The small molecule below binds the protein below.
Small molecule (SMILES): Nc1ncnc2c1ncn2[C@@H]1O[C@H](COP(=O)(O)OP(=O)(O)OP(O)(O)=S)[C@@H](O)[C@H]1O

Sequence of chain 1.B:
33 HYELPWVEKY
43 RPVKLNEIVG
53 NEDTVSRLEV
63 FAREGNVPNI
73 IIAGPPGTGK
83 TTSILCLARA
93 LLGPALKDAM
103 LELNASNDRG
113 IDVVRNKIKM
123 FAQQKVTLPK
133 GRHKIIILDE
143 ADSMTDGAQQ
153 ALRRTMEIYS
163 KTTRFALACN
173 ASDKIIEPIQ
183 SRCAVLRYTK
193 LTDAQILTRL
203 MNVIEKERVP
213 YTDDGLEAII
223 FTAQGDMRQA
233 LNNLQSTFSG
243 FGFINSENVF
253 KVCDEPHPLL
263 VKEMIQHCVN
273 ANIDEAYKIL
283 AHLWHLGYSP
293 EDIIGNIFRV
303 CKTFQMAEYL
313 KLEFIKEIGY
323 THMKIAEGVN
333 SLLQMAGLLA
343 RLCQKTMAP

Binding-site contacts:
Ligand atom O3' contacts residue ARG43 of chain 1.B at 3.0 Å (salt-bridge).
Ligand atom O2B contacts residue GLY81 of chain 1.B at 2.5 Å (h-bond).
Ligand atom O2B contacts residue LYS82 of chain 1.B at 2.8 Å (salt-bridge).
Ligand atom O1B contacts residue THR83 of chain 1.B at 2.8 Å (h-bond).
Ligand atom O2A contacts residue THR84 of chain 1.B at 2.7 Å (h-bond).
Ligand atom S1G contacts residue ARG230 of chain 1.B at 2.8 Å (salt-bridge).
Ligand atom O1A contacts residue THR84 of chain 1.B at 3.4 Å (h-bond).
Ligand atom N6 contacts residue THR80 of chain 1.B at 3.0 Å (h-bond).
Ligand atom O5' contacts residue ARG230 of chain 1.B at 3.5 Å (salt-bridge).
Ligand atom N7 contacts residue THR80 of chain 1.B at 3.0 Å (h-bond).
Ligand atom O3G contacts residue LYS82 of chain 1.B at 2.4 Å (salt-bridge).
Ligand atom O2' contacts residue VAL39 of chain 1.B at 3.2 Å (h-bond).
Ligand atom O2B contacts residue THR80 of chain 1.B at 3.1 Å (h-bond).
Ligand atom O2G contacts residue THR83 of chain 1.B at 3.6 Å.
Ligand atom PA contacts residue ARG230 of chain 1.B at 3.3 Å.
Ligand atom S1G contacts residue ALA164 of chain 1.C at 3.6 Å.
Ligand atom N6 contacts residue VAL51 of chain 1.B at 2.7 Å (h-bond).
Ligand atom O3G contacts residue ASN172 of chain 1.B at 2.8 Å (h-bond).
Ligand atom O2A contacts residue LYS82 of chain 1.B at 3.6 Å.
Ligand atom O3B contacts residue LYS82 of chain 1.B at 3.3 Å (salt-bridge).
Ligand atom C5' contacts residue ARG230 of chain 1.B at 3.4 Å.
Ligand atom O1A contacts residue ARG230 of chain 1.B at 3.4 Å (salt-bridge).
Ligand atom N9 contacts residue MET229 of chain 1.B at 3.5 Å.
Ligand atom O1B contacts residue MG1 of chain 1.K at 3.6 Å.
Ligand atom N7 contacts residue GLY81 of chain 1.B at 3.4 Å (h-bond).
Ligand atom O3B contacts residue GLY79 of chain 1.B at 3.0 Å (h-bond).
Ligand atom N1 contacts residue ILE50 of chain 1.B at 3.6 Å.
Ligand atom O3' contacts residue VAL39 of chain 1.B at 2.8 Å (h-bond).
Ligand atom C4 contacts residue MET229 of chain 1.B at 3.5 Å (hydrophobic).
Ligand atom PG contacts residue LYS82 of chain 1.B at 3.4 Å.
Ligand atom O2A contacts residue GLY81 of chain 1.B at 3.3 Å.
Ligand atom N7 contacts residue GLY79 of chain 1.B at 3.4 Å (h-bond).
Ligand atom N6 contacts residue ILE50 of chain 1.B at 3.4 Å.
Ligand atom N1 contacts residue VAL51 of chain 1.B at 3.2 Å (h-bond).
Ligand atom O3A contacts residue ARG230 of chain 1.B at 2.6 Å (salt-bridge).
Ligand atom O2G contacts residue MG1 of chain 1.K at 2.8 Å.
Ligand atom O2G contacts residue ARG139 of chain 1.C at 3.1 Å (salt-bridge).
Ligand atom C8 contacts residue GLY79 of chain 1.B at 3.5 Å.
Ligand atom PA contacts residue THR84 of chain 1.B at 3.4 Å.
Ligand atom O1A contacts residue ARG43 of chain 1.B at 2.9 Å (salt-bridge).

Sequence of chain 1.C:
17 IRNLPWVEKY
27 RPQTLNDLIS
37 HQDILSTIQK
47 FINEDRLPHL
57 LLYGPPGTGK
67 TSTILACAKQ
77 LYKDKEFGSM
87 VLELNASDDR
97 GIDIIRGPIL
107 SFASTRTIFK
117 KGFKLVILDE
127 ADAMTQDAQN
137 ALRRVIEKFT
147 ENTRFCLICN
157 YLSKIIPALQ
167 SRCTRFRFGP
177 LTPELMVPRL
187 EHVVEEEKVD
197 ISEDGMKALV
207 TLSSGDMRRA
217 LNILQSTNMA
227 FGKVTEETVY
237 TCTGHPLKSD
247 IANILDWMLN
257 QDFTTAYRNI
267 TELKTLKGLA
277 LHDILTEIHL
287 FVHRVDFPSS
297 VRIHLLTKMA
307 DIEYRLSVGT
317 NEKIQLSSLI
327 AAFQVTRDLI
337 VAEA